Sequence of chain 1.D:
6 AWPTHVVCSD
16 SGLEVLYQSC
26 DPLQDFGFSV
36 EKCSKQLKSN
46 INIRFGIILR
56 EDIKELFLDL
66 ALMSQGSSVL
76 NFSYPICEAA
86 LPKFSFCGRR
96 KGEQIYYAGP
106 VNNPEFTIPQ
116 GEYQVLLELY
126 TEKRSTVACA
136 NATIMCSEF

This protein binds this small molecule.
Small molecule (SMILES): CC(=O)N[C@H]1[C@H](O[C@H]2[C@H](O)[C@@H](NC(C)=O)CO[C@@H]2CO)O[C@H](CO)[C@@H](O[C@@H]2O[C@H](CO[C@H]3O[C@H](CO[C@H]4O[C@H](CO)[C@@H](O)[C@H](O)[C@@H]4O[C@H]4O[C@H](CO)[C@@H](O)[C@H](O)[C@@H]4O)[C@@H](O)[C@H](O[C@H]4O[C@H](CO)[C@@H](O)[C@H](O)[C@@H]4O)[C@@H]3O)[C@@H](O)[C@H](O[C@H]3O[C@H](CO)[C@@H](O)[C@H](O)[C@@H]3O)[C@@H]2O)[C@@H]1O

Binding-site contacts:
Ligand atom C5 contacts residue SER381 of chain 1.B at 3.5 Å.
Ligand atom O3 contacts residue SER78 of chain 1.D at 2.5 Å (h-bond).
Ligand atom O4 contacts residue HIS356 of chain 1.B at 3.5 Å.
Ligand atom O5 contacts residue SER381 of chain 1.B at 3.5 Å (h-bond).
Ligand atom O5 contacts residue SER355 of chain 1.B at 3.3 Å (h-bond).
Ligand atom O6 contacts residue NAG1 of chain 1.H at 3.2 Å (h-bond).
Ligand atom C2 contacts residue ASP403 of chain 1.B at 3.4 Å.
Ligand atom C2 contacts residue ASN379 of chain 1.B at 2.4 Å.
Ligand atom O2 contacts residue TYR125 of chain 1.D at 3.0 Å (h-bond).
Ligand atom O6 contacts residue HIS356 of chain 1.B at 3.3 Å.
Ligand atom C8 contacts residue LEU401 of chain 1.B at 3.5 Å (hydrophobic).
Ligand atom O7 contacts residue HIS356 of chain 1.B at 3.5 Å (h-bond).
Ligand atom O6 contacts residue ARG330 of chain 1.B at 3.0 Å (salt-bridge).
Ligand atom C4 contacts residue GLU127 of chain 1.D at 3.5 Å.
Ligand atom C8 contacts residue NAG1 of chain 1.H at 3.4 Å.
Ligand atom O4 contacts residue ASP64 of chain 1.D at 3.5 Å (salt-bridge).
Ligand atom O3 contacts residue TYR125 of chain 1.D at 3.5 Å (h-bond).
Ligand atom O2 contacts residue PHE62 of chain 1.D at 3.5 Å.
Ligand atom C1 contacts residue ASP403 of chain 1.B at 3.5 Å.
Ligand atom O7 contacts residue HIS382 of chain 1.B at 3.5 Å (h-bond).
Ligand atom C6 contacts residue SER355 of chain 1.B at 3.5 Å.
Ligand atom C3 contacts residue SER78 of chain 1.D at 3.3 Å.
Ligand atom O3 contacts residue NAG1 of chain 1.H at 2.9 Å (h-bond).
Ligand atom O4 contacts residue ARG129 of chain 1.D at 3.1 Å (salt-bridge).
Ligand atom O6 contacts residue GLU83 of chain 1.D at 2.6 Å (salt-bridge).
Ligand atom O5 contacts residue ARG330 of chain 1.B at 3.4 Å (salt-bridge).
Ligand atom N2 contacts residue ASP403 of chain 1.B at 2.6 Å (salt-bridge).
Ligand atom C3 contacts residue NAG1 of chain 1.H at 3.5 Å.
Ligand atom C7 contacts residue ASP403 of chain 1.B at 3.5 Å.
Ligand atom O5 contacts residue PRO80 of chain 1.D at 3.3 Å.
Ligand atom C1 contacts residue ASN379 of chain 1.B at 1.4 Å.
Ligand atom N2 contacts residue ASN379 of chain 1.B at 2.8 Å (h-bond).
Ligand atom C3 contacts residue ASP64 of chain 1.D at 3.4 Å.
Ligand atom O3 contacts residue NAG2 of chain 1.H at 2.8 Å (h-bond).
Ligand atom O5 contacts residue ASN379 of chain 1.B at 2.4 Å (h-bond).
Ligand atom O5 contacts residue HIS356 of chain 1.B at 3.1 Å (h-bond).
Ligand atom O4 contacts residue GLU127 of chain 1.D at 2.5 Å (salt-bridge).
Ligand atom O6 contacts residue SER355 of chain 1.B at 2.8 Å (h-bond).
Ligand atom O3 contacts residue ASP64 of chain 1.D at 2.7 Å (salt-bridge).
Ligand atom O3 contacts residue GLU127 of chain 1.D at 3.5 Å (salt-bridge).

Sequence of chain 1.B:
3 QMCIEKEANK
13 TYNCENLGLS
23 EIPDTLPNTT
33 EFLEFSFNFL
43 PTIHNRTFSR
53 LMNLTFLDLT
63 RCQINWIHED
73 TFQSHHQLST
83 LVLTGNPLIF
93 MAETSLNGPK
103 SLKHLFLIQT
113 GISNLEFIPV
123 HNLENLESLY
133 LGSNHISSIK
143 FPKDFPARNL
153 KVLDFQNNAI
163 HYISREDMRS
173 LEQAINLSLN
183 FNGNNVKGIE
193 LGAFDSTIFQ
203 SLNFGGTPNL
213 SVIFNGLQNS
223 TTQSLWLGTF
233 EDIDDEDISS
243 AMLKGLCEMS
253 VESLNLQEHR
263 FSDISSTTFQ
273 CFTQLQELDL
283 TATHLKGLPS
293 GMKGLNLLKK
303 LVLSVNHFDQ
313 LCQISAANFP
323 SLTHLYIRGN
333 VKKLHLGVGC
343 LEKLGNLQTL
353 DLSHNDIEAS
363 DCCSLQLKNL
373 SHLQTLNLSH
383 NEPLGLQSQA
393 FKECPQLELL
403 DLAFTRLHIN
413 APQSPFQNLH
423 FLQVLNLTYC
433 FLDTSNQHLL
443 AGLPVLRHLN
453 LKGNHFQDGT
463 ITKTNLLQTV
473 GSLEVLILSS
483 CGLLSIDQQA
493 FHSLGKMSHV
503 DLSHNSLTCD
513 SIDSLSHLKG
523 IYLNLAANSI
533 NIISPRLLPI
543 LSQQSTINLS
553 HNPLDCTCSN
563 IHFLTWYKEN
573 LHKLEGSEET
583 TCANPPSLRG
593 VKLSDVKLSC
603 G